Sequence of chain 1.B:
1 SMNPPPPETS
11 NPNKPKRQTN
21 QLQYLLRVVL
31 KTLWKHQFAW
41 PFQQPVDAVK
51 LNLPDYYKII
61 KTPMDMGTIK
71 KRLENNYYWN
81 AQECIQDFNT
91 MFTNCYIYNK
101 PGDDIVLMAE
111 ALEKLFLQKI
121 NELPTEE

The small molecule below binds the protein below.
Small molecule (SMILES): COc1ccccc1Oc1nccc(-c2c(-c3ccc(F)cc3)ncn2C2CCNCC2)n1

Binding-site contacts:
Ligand atom C01 contacts residue MET108 of chain 1.B at 3.6 Å (hydrophobic).
Ligand atom N11 contacts residue LEU51 of chain 1.B at 3.9 Å.
Ligand atom C32 contacts residue PRO41 of chain 1.B at 3.6 Å (hydrophobic).
Ligand atom O09 contacts residue TRP40 of chain 1.B at 3.4 Å.
Ligand atom C32 contacts residue ILE105 of chain 1.B at 3.9 Å (hydrophobic).
Ligand atom C28 contacts residue VAL46 of chain 1.B at 3.8 Å (hydrophobic).
Ligand atom C13 contacts residue LEU51 of chain 1.B at 3.8 Å (hydrophobic).
Ligand atom C19 contacts residue TYR98 of chain 1.B at 4.0 Å (hydrophobic).
Ligand atom C29 contacts residue VAL46 of chain 1.B at 3.8 Å (hydrophobic).
Ligand atom C28 contacts residue TYR56 of chain 1.B at 3.4 Å (hydrophobic).
Ligand atom C16 contacts residue ILE105 of chain 1.B at 3.9 Å (hydrophobic).
Ligand atom C23 contacts residue EDO1 of chain 1.H at 4.0 Å.
Ligand atom C03 contacts residue TRP40 of chain 1.B at 3.9 Å (hydrophobic).
Ligand atom C30 contacts residue PHE42 of chain 1.B at 3.7 Å (hydrophobic).
Ligand atom N18 contacts residue ILE105 of chain 1.B at 3.9 Å.
Ligand atom N18 contacts residue ASN99 of chain 1.B at 2.9 Å (h-bond).
Ligand atom F33 contacts residue MET91 of chain 1.B at 3.4 Å.
Ligand atom F33 contacts residue PHE42 of chain 1.B at 3.5 Å.
Ligand atom C12 contacts residue LEU51 of chain 1.B at 3.7 Å (hydrophobic).
Ligand atom F33 contacts residue MET64 of chain 1.B at 3.9 Å.
Ligand atom C22 contacts residue LEU53 of chain 1.B at 3.8 Å (hydrophobic).
Ligand atom C01 contacts residue ILE105 of chain 1.B at 3.6 Å (hydrophobic).
Ligand atom O02 contacts residue TRP40 of chain 1.B at 3.5 Å.
Ligand atom C26 contacts residue ASN99 of chain 1.B at 4.0 Å.
Ligand atom C01 contacts residue TRP40 of chain 1.B at 3.9 Å (hydrophobic).
Ligand atom C07 contacts residue LEU51 of chain 1.B at 3.9 Å (hydrophobic).
Ligand atom C12 contacts residue PRO41 of chain 1.B at 3.5 Å (hydrophobic).
Ligand atom C17 contacts residue ILE105 of chain 1.B at 3.7 Å (hydrophobic).
Ligand atom C19 contacts residue ASN99 of chain 1.B at 3.2 Å.
Ligand atom C31 contacts residue PRO41 of chain 1.B at 3.4 Å (hydrophobic).
Ligand atom C19 contacts residue ILE105 of chain 1.B at 4.0 Å (hydrophobic).
Ligand atom C29 contacts residue TYR56 of chain 1.B at 3.3 Å (hydrophobic).
Ligand atom C31 contacts residue PHE42 of chain 1.B at 3.4 Å (hydrophobic).
Ligand atom N11 contacts residue PRO41 of chain 1.B at 3.8 Å.
Ligand atom O02 contacts residue PRO41 of chain 1.B at 4.0 Å.
Ligand atom C30 contacts residue VAL46 of chain 1.B at 3.9 Å (hydrophobic).
Ligand atom C13 contacts residue PRO41 of chain 1.B at 3.8 Å (hydrophobic).
Ligand atom O02 contacts residue ILE105 of chain 1.B at 3.9 Å.
Ligand atom C29 contacts residue CYS95 of chain 1.B at 3.9 Å (hydrophobic).
Ligand atom C27 contacts residue VAL46 of chain 1.B at 4.0 Å (hydrophobic).